This protein binds this small molecule.
Small molecule (SMILES): CC(=O)N[C@@H]1[C@@H](O)[C@H](O)[C@@H](CO)O[C@H]1O

Sequence of chain 1.C:
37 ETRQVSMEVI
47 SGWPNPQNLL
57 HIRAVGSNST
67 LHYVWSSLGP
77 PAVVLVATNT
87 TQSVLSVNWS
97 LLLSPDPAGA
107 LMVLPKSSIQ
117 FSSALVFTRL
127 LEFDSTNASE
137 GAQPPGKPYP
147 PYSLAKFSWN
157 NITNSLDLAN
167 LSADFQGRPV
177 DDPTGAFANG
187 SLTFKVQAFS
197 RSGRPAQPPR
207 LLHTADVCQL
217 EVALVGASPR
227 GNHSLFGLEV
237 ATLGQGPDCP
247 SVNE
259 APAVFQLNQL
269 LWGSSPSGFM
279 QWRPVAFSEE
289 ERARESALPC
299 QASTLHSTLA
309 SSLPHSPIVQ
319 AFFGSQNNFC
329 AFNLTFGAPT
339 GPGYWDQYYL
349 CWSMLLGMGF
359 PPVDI

Binding-site contacts:
Ligand atom C3 contacts residue ASN228 of chain 1.C at 4.1 Å.
Ligand atom C8 contacts residue ASN228 of chain 1.C at 3.8 Å.
Ligand atom O7 contacts residue ASN228 of chain 1.C at 3.8 Å.
Ligand atom N2 contacts residue ASN228 of chain 1.C at 2.7 Å (h-bond).
Ligand atom C5 contacts residue ASN228 of chain 1.C at 4.0 Å.
Ligand atom C7 contacts residue ASN228 of chain 1.C at 3.2 Å.
Ligand atom O5 contacts residue ASN228 of chain 1.C at 2.6 Å (h-bond).
Ligand atom C1 contacts residue ASN228 of chain 1.C at 2.0 Å.
Ligand atom C2 contacts residue ASN228 of chain 1.C at 2.8 Å.